Binding-site contacts:
Ligand atom C21 contacts residue TRP315 of chain 1.B at 3.4 Å (hydrophobic).
Ligand atom C19 contacts residue TRP315 of chain 1.B at 4.1 Å (hydrophobic).
Ligand atom C18 contacts residue TRP315 of chain 1.B at 3.9 Å (hydrophobic).
Ligand atom C23 contacts residue TRP318 of chain 1.B at 4.0 Å (hydrophobic).
Ligand atom C10 contacts residue PHE319 of chain 1.B at 3.1 Å (hydrophobic).
Ligand atom O80 contacts residue ALA522 of chain 1.B at 4.4 Å.
Ligand atom C74 contacts residue PHE319 of chain 1.B at 4.4 Å (hydrophobic).
Ligand atom C02 contacts residue PHE319 of chain 1.B at 4.1 Å (hydrophobic).
Ligand atom C09 contacts residue PHE319 of chain 1.B at 3.3 Å (hydrophobic).
Ligand atom C79 contacts residue ALA522 of chain 1.B at 3.7 Å (hydrophobic).
Ligand atom C50 contacts residue TRP318 of chain 1.B at 3.3 Å (hydrophobic).
Ligand atom C75 contacts residue PHE319 of chain 1.B at 4.0 Å (hydrophobic).
Ligand atom C01 contacts residue PHE319 of chain 1.B at 4.0 Å (hydrophobic).
Ligand atom C75 contacts residue MET521 of chain 1.B at 4.2 Å (hydrophobic).
Ligand atom C81 contacts residue ALA522 of chain 1.B at 4.0 Å (hydrophobic).
Ligand atom C75 contacts residue LEU518 of chain 1.B at 4.5 Å (hydrophobic).
Ligand atom C18 contacts residue TRP318 of chain 1.B at 4.3 Å (hydrophobic).
Ligand atom O25 contacts residue TRP315 of chain 1.B at 4.2 Å.
Ligand atom C78 contacts residue ALA522 of chain 1.B at 3.8 Å (hydrophobic).
Ligand atom O49 contacts residue TRP318 of chain 1.B at 3.4 Å.
Ligand atom C17 contacts residue TRP315 of chain 1.B at 3.8 Å (hydrophobic).
Ligand atom C48 contacts residue TRP318 of chain 1.B at 3.7 Å (hydrophobic).
Ligand atom O20 contacts residue TRP315 of chain 1.B at 3.7 Å.

Sequence of chain 1.B:
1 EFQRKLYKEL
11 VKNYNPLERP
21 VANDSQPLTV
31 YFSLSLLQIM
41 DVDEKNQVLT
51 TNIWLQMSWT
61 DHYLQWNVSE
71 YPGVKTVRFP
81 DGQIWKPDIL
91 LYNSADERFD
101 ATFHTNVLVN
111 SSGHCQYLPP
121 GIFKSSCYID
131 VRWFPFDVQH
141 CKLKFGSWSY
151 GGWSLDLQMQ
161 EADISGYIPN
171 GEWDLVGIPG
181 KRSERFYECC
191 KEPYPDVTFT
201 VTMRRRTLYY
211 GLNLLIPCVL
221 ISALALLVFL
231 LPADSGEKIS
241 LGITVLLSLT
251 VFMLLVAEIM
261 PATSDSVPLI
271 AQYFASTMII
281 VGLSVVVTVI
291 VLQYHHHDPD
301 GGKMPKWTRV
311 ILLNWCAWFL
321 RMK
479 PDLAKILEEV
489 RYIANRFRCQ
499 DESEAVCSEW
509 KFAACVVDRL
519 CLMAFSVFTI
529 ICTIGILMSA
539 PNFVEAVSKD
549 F

This small molecule binds to this protein.
Small molecule (SMILES): COCC(CCO[C@H]1CC[C@@]2(C)C(=CC[C@H]3[C@@H]4C[C@@H]5O[C@]6(CC[C@@H](C)CO6)[C@@H](C)[C@@H]5[C@@]4(C)CC[C@@H]32)C1)COC